This small molecule binds to this protein.
Small molecule (SMILES): NS(=O)(=O)c1cc(C(=O)CSc2nc3cc4c(cc3[nH]2)OCCO4)ccc1Cl

Sequence of chain 1.A:
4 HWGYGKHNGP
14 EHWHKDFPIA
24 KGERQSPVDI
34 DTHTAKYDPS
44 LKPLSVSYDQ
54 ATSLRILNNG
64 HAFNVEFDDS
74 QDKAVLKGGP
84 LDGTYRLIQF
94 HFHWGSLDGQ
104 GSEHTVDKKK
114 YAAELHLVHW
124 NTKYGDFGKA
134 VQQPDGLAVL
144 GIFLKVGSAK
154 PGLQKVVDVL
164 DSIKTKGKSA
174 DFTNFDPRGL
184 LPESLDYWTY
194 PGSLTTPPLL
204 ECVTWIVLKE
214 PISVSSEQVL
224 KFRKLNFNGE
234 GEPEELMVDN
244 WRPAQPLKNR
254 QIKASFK

Binding-site contacts:
Ligand atom S24 contacts residue HIS94 of chain 1.A at 3.8 Å.
Ligand atom O25 contacts residue HIS119 of chain 1.A at 3.4 Å (h-bond).
Ligand atom O25 contacts residue HIS94 of chain 1.A at 3.4 Å.
Ligand atom C22 contacts residue VAL121 of chain 1.A at 3.8 Å (hydrophobic).
Ligand atom O17 contacts residue GLN92 of chain 1.A at 3.2 Å (h-bond).
Ligand atom O25 contacts residue VAL142 of chain 1.A at 3.9 Å.
Ligand atom N28 contacts residue HIS119 of chain 1.A at 3.6 Å (h-bond).
Ligand atom CL26 contacts residue LEU140 of chain 1.A at 3.7 Å.
Ligand atom O4 contacts residue VAL134 of chain 1.A at 3.8 Å.
Ligand atom N11 contacts residue THR199 of chain 1.A at 3.6 Å (h-bond).
Ligand atom C20 contacts residue HIS94 of chain 1.A at 3.6 Å.
Ligand atom O17 contacts residue DMS1 of chain 1.E at 3.6 Å.
Ligand atom N9 contacts residue DMS1 of chain 1.E at 3.3 Å.
Ligand atom C3 contacts residue VAL134 of chain 1.A at 3.7 Å (hydrophobic).
Ligand atom C3 contacts residue PRO201 of chain 1.A at 3.9 Å (hydrophobic).
Ligand atom N28 contacts residue ZN1 of chain 1.C at 2.0 Å.
Ligand atom C15 contacts residue THR199 of chain 1.A at 3.1 Å.
Ligand atom O25 contacts residue ZN1 of chain 1.C at 3.1 Å.
Ligand atom C19 contacts residue HIS94 of chain 1.A at 3.4 Å.
Ligand atom C13 contacts residue LEU197 of chain 1.A at 3.6 Å (hydrophobic).
Ligand atom N28 contacts residue THR198 of chain 1.A at 2.9 Å (h-bond).
Ligand atom CL26 contacts residue LEU197 of chain 1.A at 3.4 Å.
Ligand atom O27 contacts residue LEU197 of chain 1.A at 3.2 Å.
Ligand atom O27 contacts residue TRP208 of chain 1.A at 3.5 Å.
Ligand atom C21 contacts residue VAL121 of chain 1.A at 3.8 Å (hydrophobic).
Ligand atom S14 contacts residue ASN62 of chain 1.A at 3.6 Å.
Ligand atom O4 contacts residue PHE130 of chain 1.A at 3.9 Å.
Ligand atom CL26 contacts residue VAL142 of chain 1.A at 3.5 Å.
Ligand atom O25 contacts residue TRP208 of chain 1.A at 3.8 Å.
Ligand atom O17 contacts residue ASN67 of chain 1.A at 3.6 Å.
Ligand atom C21 contacts residue LEU197 of chain 1.A at 3.7 Å (hydrophobic).
Ligand atom C13 contacts residue PRO201 of chain 1.A at 3.7 Å (hydrophobic).
Ligand atom C19 contacts residue THR199 of chain 1.A at 3.8 Å.
Ligand atom N28 contacts residue HIS94 of chain 1.A at 3.1 Å (h-bond).
Ligand atom N11 contacts residue PRO200 of chain 1.A at 3.8 Å.
Ligand atom C8 contacts residue DMS1 of chain 1.E at 3.4 Å.
Ligand atom S24 contacts residue ZN1 of chain 1.C at 3.0 Å.
Ligand atom N28 contacts residue HIS96 of chain 1.A at 3.3 Å (h-bond).
Ligand atom C7 contacts residue DMS1 of chain 1.E at 3.6 Å.
Ligand atom O27 contacts residue THR198 of chain 1.A at 2.9 Å (h-bond).